The small molecule below binds the protein below.
Small molecule (SMILES): CC[C@H](C)[C@H](NC(=O)[C@H](CO)NC(=O)[C@H](CCC(=O)O)NC(=O)[C@@H](N)CCCCN)C(=O)N[C@H](C(=O)N[C@H](C=O)CC(C)C)C(C)C

Sequence of chain 1.E:
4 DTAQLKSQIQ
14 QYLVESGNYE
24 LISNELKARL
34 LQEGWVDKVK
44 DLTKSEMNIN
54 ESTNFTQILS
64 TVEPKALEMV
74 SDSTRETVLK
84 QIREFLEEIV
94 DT

Sequence of chain 1.D:
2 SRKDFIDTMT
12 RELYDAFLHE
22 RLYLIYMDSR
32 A

Binding-site contacts:
Ligand atom C contacts residue ILE92 of chain 1.E at 3.8 Å (hydrophobic).
Ligand atom O contacts residue ILE92 of chain 1.E at 3.8 Å.
Ligand atom CB contacts residue LEU8 of chain 1.E at 4.2 Å (hydrophobic).
Ligand atom CD1 contacts residue TYR15 of chain 1.E at 3.7 Å (hydrophobic).
Ligand atom CA contacts residue ASP94 of chain 1.E at 4.2 Å.
Ligand atom CB contacts residue GLN11 of chain 1.E at 3.4 Å.
Ligand atom O contacts residue LEU8 of chain 1.E at 3.6 Å.
Ligand atom OE2 contacts residue PHE6 of chain 1.D at 4.3 Å.
Ligand atom CG1 contacts residue GLN11 of chain 1.E at 3.6 Å.
Ligand atom CB contacts residue TYR15 of chain 1.E at 4.4 Å (hydrophobic).
Ligand atom OG contacts residue ASP94 of chain 1.E at 3.4 Å.
Ligand atom OE1 contacts residue ASP94 of chain 1.E at 3.6 Å (salt-bridge).
Ligand atom OE1 contacts residue VAL93 of chain 1.E at 3.5 Å.
Ligand atom CG2 contacts residue ASP94 of chain 1.E at 3.2 Å.
Ligand atom O contacts residue ILE92 of chain 1.E at 3.5 Å (h-bond).
Ligand atom C contacts residue ASP94 of chain 1.E at 3.9 Å.
Ligand atom O contacts residue VAL93 of chain 1.E at 3.4 Å.
Ligand atom CG2 contacts residue ILE92 of chain 1.E at 3.9 Å (hydrophobic).
Ligand atom O contacts residue ASP94 of chain 1.E at 2.8 Å (salt-bridge).
Ligand atom CG2 contacts residue GLN11 of chain 1.E at 4.0 Å.
Ligand atom OE2 contacts residue ARG3 of chain 1.D at 3.5 Å.
Ligand atom CA contacts residue ILE92 of chain 1.E at 3.7 Å (hydrophobic).
Ligand atom CB contacts residue ILE92 of chain 1.E at 3.8 Å (hydrophobic).
Ligand atom CD contacts residue PHE6 of chain 1.D at 4.3 Å (hydrophobic).
Ligand atom CA contacts residue ILE92 of chain 1.E at 3.8 Å (hydrophobic).
Ligand atom OE1 contacts residue ARG3 of chain 1.D at 4.0 Å.
Ligand atom CG contacts residue PHE6 of chain 1.D at 4.2 Å (hydrophobic).
Ligand atom CD contacts residue VAL93 of chain 1.E at 4.4 Å (hydrophobic).
Ligand atom CG2 contacts residue ILE92 of chain 1.E at 3.6 Å (hydrophobic).
Ligand atom CD contacts residue ARG3 of chain 1.D at 4.2 Å.
Ligand atom O contacts residue GLU91 of chain 1.E at 4.4 Å.
Ligand atom CG1 contacts residue LEU8 of chain 1.E at 3.5 Å (hydrophobic).
Ligand atom C contacts residue ILE92 of chain 1.E at 4.0 Å (hydrophobic).
Ligand atom CG2 contacts residue TYR15 of chain 1.E at 3.4 Å (hydrophobic).
Ligand atom N contacts residue ILE92 of chain 1.E at 2.9 Å (h-bond).
Ligand atom CD1 contacts residue ILE12 of chain 1.E at 4.1 Å (hydrophobic).
Ligand atom CD1 contacts residue ILE92 of chain 1.E at 3.9 Å (hydrophobic).
Ligand atom CD1 contacts residue LEU8 of chain 1.E at 4.2 Å (hydrophobic).
Ligand atom O contacts residue ILE92 of chain 1.E at 3.7 Å.
Ligand atom CB contacts residue ASP94 of chain 1.E at 3.6 Å.